Binding-site contacts:
Ligand atom C4 contacts residue ASN788 of chain 1.C at 4.2 Å.
Ligand atom C7 contacts residue ASN788 of chain 1.C at 3.8 Å.
Ligand atom C1 contacts residue ASN788 of chain 1.C at 1.4 Å.
Ligand atom C6 contacts residue SER790 of chain 1.C at 4.3 Å.
Ligand atom O6 contacts residue SER790 of chain 1.C at 4.2 Å.
Ligand atom C2 contacts residue ASN788 of chain 1.C at 2.5 Å.
Ligand atom C8 contacts residue GLN791 of chain 1.C at 3.7 Å.
Ligand atom O7 contacts residue ASN788 of chain 1.C at 4.1 Å.
Ligand atom C5 contacts residue SER790 of chain 1.C at 3.6 Å.
Ligand atom N2 contacts residue ASN788 of chain 1.C at 3.0 Å (h-bond).
Ligand atom C5 contacts residue ASN788 of chain 1.C at 3.6 Å.
Ligand atom C1 contacts residue SER790 of chain 1.C at 3.7 Å.
Ligand atom C3 contacts residue ASN788 of chain 1.C at 3.8 Å.
Ligand atom O5 contacts residue ASN788 of chain 1.C at 2.3 Å (h-bond).
Ligand atom C6 contacts residue GLN791 of chain 1.C at 4.4 Å.
Ligand atom O5 contacts residue SER790 of chain 1.C at 3.7 Å.
Ligand atom O6 contacts residue GLN791 of chain 1.C at 3.3 Å (h-bond).

Sequence of chain 1.C:
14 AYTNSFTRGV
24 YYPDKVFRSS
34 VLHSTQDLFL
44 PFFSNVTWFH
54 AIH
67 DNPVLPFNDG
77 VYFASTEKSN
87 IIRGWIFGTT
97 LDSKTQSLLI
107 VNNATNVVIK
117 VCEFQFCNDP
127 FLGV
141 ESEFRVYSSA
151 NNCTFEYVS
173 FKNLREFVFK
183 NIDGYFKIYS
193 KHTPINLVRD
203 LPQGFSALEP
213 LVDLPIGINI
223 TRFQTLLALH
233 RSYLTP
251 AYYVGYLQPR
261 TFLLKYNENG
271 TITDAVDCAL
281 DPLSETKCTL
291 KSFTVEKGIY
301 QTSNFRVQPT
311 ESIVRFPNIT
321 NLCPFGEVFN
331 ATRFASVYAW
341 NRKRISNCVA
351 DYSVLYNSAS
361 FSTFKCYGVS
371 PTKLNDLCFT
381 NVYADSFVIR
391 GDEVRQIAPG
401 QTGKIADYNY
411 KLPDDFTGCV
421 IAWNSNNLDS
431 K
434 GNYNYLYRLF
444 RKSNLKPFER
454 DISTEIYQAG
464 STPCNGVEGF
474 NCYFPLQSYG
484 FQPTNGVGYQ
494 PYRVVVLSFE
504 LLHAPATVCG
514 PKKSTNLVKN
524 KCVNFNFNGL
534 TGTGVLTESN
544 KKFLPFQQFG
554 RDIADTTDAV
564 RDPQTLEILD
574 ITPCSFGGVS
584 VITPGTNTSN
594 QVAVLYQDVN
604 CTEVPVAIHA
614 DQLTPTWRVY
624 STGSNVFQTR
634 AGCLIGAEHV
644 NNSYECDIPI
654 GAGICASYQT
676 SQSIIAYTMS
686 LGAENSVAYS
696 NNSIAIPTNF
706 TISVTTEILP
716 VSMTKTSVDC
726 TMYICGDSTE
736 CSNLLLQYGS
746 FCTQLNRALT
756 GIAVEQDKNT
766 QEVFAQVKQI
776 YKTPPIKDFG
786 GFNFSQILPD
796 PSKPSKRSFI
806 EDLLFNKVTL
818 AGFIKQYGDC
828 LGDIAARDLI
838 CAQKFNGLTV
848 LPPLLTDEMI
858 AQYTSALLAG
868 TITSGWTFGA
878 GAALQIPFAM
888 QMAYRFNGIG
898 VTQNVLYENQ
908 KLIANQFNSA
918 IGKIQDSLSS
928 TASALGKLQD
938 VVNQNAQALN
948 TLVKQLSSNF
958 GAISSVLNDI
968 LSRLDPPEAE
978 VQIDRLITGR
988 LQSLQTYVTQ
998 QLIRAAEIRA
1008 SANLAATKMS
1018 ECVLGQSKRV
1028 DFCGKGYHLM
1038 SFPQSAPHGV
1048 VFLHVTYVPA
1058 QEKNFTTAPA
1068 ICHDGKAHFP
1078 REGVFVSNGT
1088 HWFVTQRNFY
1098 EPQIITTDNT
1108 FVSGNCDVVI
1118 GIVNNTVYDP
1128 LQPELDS

The small molecule below binds the protein below.
Small molecule (SMILES): CC(=O)N[C@H]1[C@H](O[C@H]2[C@H](O)[C@@H](NC(C)=O)CO[C@@H]2CO)O[C@H](CO)[C@@H](O)[C@@H]1O